Binding-site contacts:
Ligand atom CAH contacts residue PRO103 of chain 1.A at 3.5 Å (hydrophobic).
Ligand atom C2 contacts residue MET102 of chain 1.A at 3.5 Å (hydrophobic).
Ligand atom C5 contacts residue ALA52 of chain 1.A at 3.7 Å (hydrophobic).
Ligand atom N1 contacts residue GLN100 of chain 1.A at 3.9 Å.
Ligand atom CAC contacts residue MET99 of chain 1.A at 3.7 Å (hydrophobic).
Ligand atom CAF contacts residue ASP164 of chain 1.A at 3.1 Å.
Ligand atom CAM contacts residue ARG150 of chain 1.A at 3.9 Å.
Ligand atom CBA contacts residue MET102 of chain 1.A at 3.0 Å (hydrophobic).
Ligand atom CAD contacts residue ASP164 of chain 1.A at 3.3 Å.
Ligand atom CAD contacts residue LYS54 of chain 1.A at 3.7 Å.
Ligand atom CAH contacts residue GLY105 of chain 1.A at 3.6 Å.
Ligand atom CAP contacts residue VAL35 of chain 1.A at 3.9 Å (hydrophobic).
Ligand atom N7 contacts residue ALA52 of chain 1.A at 3.8 Å.
Ligand atom N1 contacts residue LEU101 of chain 1.A at 3.4 Å.
Ligand atom C5 contacts residue LEU153 of chain 1.A at 3.7 Å (hydrophobic).
Ligand atom CAN contacts residue GLY28 of chain 1.A at 3.8 Å.
Ligand atom C6 contacts residue LEU153 of chain 1.A at 3.8 Å (hydrophobic).
Ligand atom CAO contacts residue LEU153 of chain 1.A at 3.8 Å (hydrophobic).
Ligand atom CBA contacts residue GLY105 of chain 1.A at 3.4 Å.
Ligand atom C6 contacts residue LEU101 of chain 1.A at 3.9 Å (hydrophobic).
Ligand atom CAH contacts residue MET102 of chain 1.A at 2.8 Å (hydrophobic).
Ligand atom N2 contacts residue GLY105 of chain 1.A at 3.8 Å.
Ligand atom CAB contacts residue MET99 of chain 1.A at 3.3 Å (hydrophobic).
Ligand atom C2 contacts residue LEU101 of chain 1.A at 3.5 Å (hydrophobic).
Ligand atom CAG contacts residue GLY105 of chain 1.A at 3.6 Å.
Ligand atom C6 contacts residue GLN100 of chain 1.A at 3.3 Å.
Ligand atom CAF contacts residue LYS54 of chain 1.A at 3.5 Å.
Ligand atom CAC contacts residue LYS54 of chain 1.A at 3.8 Å.
Ligand atom CAJ contacts residue PRO103 of chain 1.A at 3.6 Å (hydrophobic).
Ligand atom CAE contacts residue VAL35 of chain 1.A at 3.9 Å (hydrophobic).
Ligand atom N2 contacts residue MET102 of chain 1.A at 2.5 Å (h-bond).
Ligand atom C6 contacts residue ALA52 of chain 1.A at 3.5 Å (hydrophobic).
Ligand atom N7 contacts residue LEU153 of chain 1.A at 3.7 Å.
Ligand atom CAB contacts residue LYS54 of chain 1.A at 3.6 Å.
Ligand atom CAD contacts residue MET99 of chain 1.A at 3.7 Å (hydrophobic).
Ligand atom N1 contacts residue MET102 of chain 1.A at 2.8 Å (h-bond).
Ligand atom CAQ contacts residue LEU27 of chain 1.A at 3.9 Å (hydrophobic).
Ligand atom N2 contacts residue LEU101 of chain 1.A at 3.4 Å.
Ligand atom C6 contacts residue MET102 of chain 1.A at 3.5 Å (hydrophobic).
Ligand atom CAJ contacts residue GLY105 of chain 1.A at 4.0 Å.

This small molecule binds to this protein.
Small molecule (SMILES): CN1CCN(c2ccc(Nc3ncc4nc(Nc5ccccc5)n(C5CCCCC5)c4n3)cc2)CC1

Sequence of chain 1.A:
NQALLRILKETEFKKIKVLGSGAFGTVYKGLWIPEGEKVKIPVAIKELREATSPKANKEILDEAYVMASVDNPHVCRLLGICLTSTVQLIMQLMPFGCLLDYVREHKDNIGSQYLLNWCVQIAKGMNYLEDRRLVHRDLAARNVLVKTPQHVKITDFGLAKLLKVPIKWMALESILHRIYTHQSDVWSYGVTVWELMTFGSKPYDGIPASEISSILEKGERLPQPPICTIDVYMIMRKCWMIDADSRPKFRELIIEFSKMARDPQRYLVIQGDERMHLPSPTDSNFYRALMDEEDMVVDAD